Sequence of chain 1.A:
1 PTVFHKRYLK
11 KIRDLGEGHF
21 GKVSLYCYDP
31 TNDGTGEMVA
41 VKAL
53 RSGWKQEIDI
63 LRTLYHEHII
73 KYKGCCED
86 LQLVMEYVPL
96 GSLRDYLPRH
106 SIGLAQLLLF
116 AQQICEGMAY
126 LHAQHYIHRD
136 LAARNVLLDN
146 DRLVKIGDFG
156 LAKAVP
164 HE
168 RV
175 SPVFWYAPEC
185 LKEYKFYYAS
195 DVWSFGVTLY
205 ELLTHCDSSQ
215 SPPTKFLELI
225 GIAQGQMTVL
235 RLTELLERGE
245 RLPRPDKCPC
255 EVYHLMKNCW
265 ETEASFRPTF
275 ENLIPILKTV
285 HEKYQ

Binding-site contacts:
Ligand atom O1 contacts residue ARG13 of chain 1.A at 2.7 Å (salt-bridge).
Ligand atom C15 contacts residue ALA40 of chain 1.A at 3.5 Å (hydrophobic).
Ligand atom C2 contacts residue ARG13 of chain 1.A at 3.5 Å.
Ligand atom C21 contacts residue ARG139 of chain 1.A at 3.6 Å.
Ligand atom C9 contacts residue LEU142 of chain 1.A at 3.8 Å (hydrophobic).
Ligand atom C17 contacts residue LEU142 of chain 1.A at 3.9 Å (hydrophobic).
Ligand atom C15 contacts residue VAL93 of chain 1.A at 3.5 Å (hydrophobic).
Ligand atom N14 contacts residue ALA40 of chain 1.A at 3.0 Å.
Ligand atom N11 contacts residue VAL23 of chain 1.A at 3.9 Å.
Ligand atom C5 contacts residue VAL93 of chain 1.A at 3.5 Å (hydrophobic).
Ligand atom O16 contacts residue ALA40 of chain 1.A at 3.8 Å.
Ligand atom C4 contacts residue PRO94 of chain 1.A at 3.4 Å (hydrophobic).
Ligand atom O16 contacts residue VAL93 of chain 1.A at 3.0 Å (h-bond).
Ligand atom C23 contacts residue GLU17 of chain 1.A at 3.6 Å.
Ligand atom N14 contacts residue GLU91 of chain 1.A at 3.0 Å (salt-bridge).
Ligand atom C13 contacts residue MET90 of chain 1.A at 3.9 Å (hydrophobic).
Ligand atom N7 contacts residue VAL93 of chain 1.A at 3.8 Å.
Ligand atom C5 contacts residue PRO94 of chain 1.A at 3.6 Å (hydrophobic).
Ligand atom C12 contacts residue VAL23 of chain 1.A at 3.9 Å (hydrophobic).
Ligand atom O16 contacts residue TYR92 of chain 1.A at 3.5 Å.
Ligand atom C27 contacts residue LEU15 of chain 1.A at 3.1 Å (hydrophobic).
Ligand atom C4 contacts residue GLY96 of chain 1.A at 3.9 Å.
Ligand atom C24 contacts residue VAL23 of chain 1.A at 3.9 Å (hydrophobic).
Ligand atom O16 contacts residue GLU91 of chain 1.A at 3.9 Å.
Ligand atom C21 contacts residue ASN140 of chain 1.A at 3.2 Å.
Ligand atom F25 contacts residue GLY16 of chain 1.A at 3.5 Å.
Ligand atom C12 contacts residue LEU142 of chain 1.A at 3.7 Å (hydrophobic).
Ligand atom F25 contacts residue VAL23 of chain 1.A at 3.6 Å.
Ligand atom C13 contacts residue ALA40 of chain 1.A at 3.7 Å (hydrophobic).
Ligand atom F20 contacts residue LEU142 of chain 1.A at 3.6 Å.
Ligand atom C15 contacts residue GLU91 of chain 1.A at 3.8 Å.
Ligand atom C22 contacts residue GLU17 of chain 1.A at 3.9 Å.
Ligand atom C26 contacts residue LEU15 of chain 1.A at 3.5 Å (hydrophobic).
Ligand atom C22 contacts residue ASN140 of chain 1.A at 3.9 Å.
Ligand atom C5 contacts residue GLY96 of chain 1.A at 3.4 Å.
Ligand atom F25 contacts residue LEU15 of chain 1.A at 3.9 Å.
Ligand atom C33 contacts residue ASP100 of chain 1.A at 3.5 Å.
Ligand atom C6 contacts residue GLY96 of chain 1.A at 3.8 Å.
Ligand atom C29 contacts residue ASP100 of chain 1.A at 3.4 Å.
Ligand atom C4 contacts residue ARG13 of chain 1.A at 3.9 Å.

This small molecule binds to this protein.
Small molecule (SMILES): O=C1N=Cc2nc(-c3c(F)cccc3F)cc(Nc3ccc(C(=O)N4CCCC4)cc3)c21